Sequence of chain 1.A:
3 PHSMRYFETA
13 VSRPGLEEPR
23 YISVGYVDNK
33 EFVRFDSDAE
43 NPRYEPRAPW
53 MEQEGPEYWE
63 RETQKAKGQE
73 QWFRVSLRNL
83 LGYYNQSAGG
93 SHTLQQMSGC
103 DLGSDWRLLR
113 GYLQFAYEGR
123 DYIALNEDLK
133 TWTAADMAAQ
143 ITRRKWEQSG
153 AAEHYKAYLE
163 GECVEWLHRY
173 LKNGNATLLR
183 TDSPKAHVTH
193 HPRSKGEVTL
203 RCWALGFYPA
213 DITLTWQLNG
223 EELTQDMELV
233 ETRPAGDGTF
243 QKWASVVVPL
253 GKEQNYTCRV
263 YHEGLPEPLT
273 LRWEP

Binding-site contacts:
Ligand atom CB contacts residue GLU64 of chain 1.A at 3.2 Å.
Ligand atom CA contacts residue TYR8 of chain 1.A at 3.4 Å (hydrophobic).
Ligand atom O contacts residue LYS67 of chain 1.A at 2.9 Å (salt-bridge).
Ligand atom N contacts residue TYR8 of chain 1.A at 2.4 Å (h-bond).
Ligand atom OE1 contacts residue TYR46 of chain 1.A at 3.3 Å (h-bond).
Ligand atom N contacts residue TYR157 of chain 1.A at 2.8 Å (h-bond).
Ligand atom OD1 contacts residue GLN98 of chain 1.A at 3.0 Å (h-bond).
Ligand atom OE1 contacts residue GLU10 of chain 1.A at 3.2 Å (salt-bridge).
Ligand atom CD1 contacts residue TRP168 of chain 1.A at 3.3 Å (hydrophobic).
Ligand atom OXT contacts residue ASN81 of chain 1.A at 3.0 Å (h-bond).
Ligand atom OE1 contacts residue TYR23 of chain 1.A at 3.2 Å (h-bond).
Ligand atom CB contacts residue TYR160 of chain 1.A at 3.3 Å (hydrophobic).
Ligand atom N contacts residue TYR172 of chain 1.A at 2.6 Å (h-bond).
Ligand atom CD1 contacts residue LEU82 of chain 1.A at 3.1 Å (hydrophobic).
Ligand atom CE1 contacts residue LYS67 of chain 1.A at 3.3 Å.
Ligand atom CD1 contacts residue GLU64 of chain 1.A at 3.3 Å.
Ligand atom NE2 contacts residue SER151 of chain 1.A at 2.5 Å (h-bond).
Ligand atom CD1 contacts residue TYR124 of chain 1.A at 3.3 Å (hydrophobic).
Ligand atom O contacts residue TYR160 of chain 1.A at 2.9 Å (h-bond).
Ligand atom CG contacts residue TYR46 of chain 1.A at 3.0 Å (hydrophobic).
Ligand atom O contacts residue TYR85 of chain 1.A at 2.5 Å (h-bond).
Ligand atom OXT contacts residue LYS147 of chain 1.A at 3.0 Å (salt-bridge).
Ligand atom CE2 contacts residue LYS67 of chain 1.A at 3.2 Å.
Ligand atom CG contacts residue LYS67 of chain 1.A at 3.3 Å.
Ligand atom OE1 contacts residue SER25 of chain 1.A at 2.6 Å (h-bond).
Ligand atom O contacts residue THR144 of chain 1.A at 2.7 Å (h-bond).
Ligand atom ND2 contacts residue GLN98 of chain 1.A at 2.7 Å (h-bond).
Ligand atom C contacts residue TYR85 of chain 1.A at 3.3 Å (hydrophobic).
Ligand atom CD1 contacts residue TYR85 of chain 1.A at 3.4 Å (hydrophobic).
Ligand atom N contacts residue GLN71 of chain 1.A at 2.7 Å (h-bond).
Ligand atom CB contacts residue TRP74 of chain 1.A at 3.4 Å (hydrophobic).
Ligand atom O contacts residue HIS156 of chain 1.A at 2.8 Å (h-bond).
Ligand atom N contacts residue GLU64 of chain 1.A at 2.8 Å (salt-bridge).
Ligand atom N contacts residue SER78 of chain 1.A at 3.3 Å (h-bond).
Ligand atom CZ contacts residue LYS67 of chain 1.A at 3.2 Å.
Ligand atom CD1 contacts residue LYS67 of chain 1.A at 3.4 Å.
Ligand atom CD2 contacts residue LYS67 of chain 1.A at 3.2 Å.
Ligand atom O contacts residue TRP74 of chain 1.A at 2.9 Å (h-bond).
Ligand atom O contacts residue TRP148 of chain 1.A at 3.1 Å (h-bond).
Ligand atom O contacts residue TRP148 of chain 1.A at 2.7 Å (h-bond).

The small molecule below binds the protein below.
Small molecule (SMILES): CC[C@H](C)[C@H](NC(=O)[C@H](Cc1ccccc1)NC(=O)[C@H](CCC(N)=O)NC(=O)CNC(=O)[C@H](CC(N)=O)NC(=O)[C@H](CCC(N)=O)NC(=O)[C@@H]1CCCN1C(=O)[C@H](CCC(N)=O)NC(=O)[C@@H](N)Cc1ccccc1)C(=O)O